Binding-site contacts:
Ligand atom C18 contacts residue LEU149 of chain 1.A at 3.3 Å (hydrophobic).
Ligand atom C18 contacts residue GLY144 of chain 1.A at 4.1 Å.
Ligand atom C12 contacts residue SER142 of chain 1.A at 4.2 Å.
Ligand atom C12 contacts residue GLY186 of chain 1.A at 4.1 Å.
Ligand atom C7 contacts residue TYR218 of chain 1.A at 4.1 Å (hydrophobic).
Ligand atom C6 contacts residue TYR218 of chain 1.A at 3.7 Å (hydrophobic).
Ligand atom C10 contacts residue VAL225 of chain 1.A at 4.2 Å (hydrophobic).
Ligand atom C17 contacts residue NAP1 of chain 1.D at 3.6 Å.
Ligand atom C11 contacts residue LEU149 of chain 1.A at 4.0 Å (hydrophobic).
Ligand atom C12 contacts residue VAL143 of chain 1.A at 3.7 Å (hydrophobic).
Ligand atom C7 contacts residue PHE226 of chain 1.A at 3.8 Å (hydrophobic).
Ligand atom C2 contacts residue PHE259 of chain 1.A at 3.8 Å (hydrophobic).
Ligand atom C18 contacts residue TYR155 of chain 1.A at 3.8 Å (hydrophobic).
Ligand atom C1 contacts residue PHE259 of chain 1.A at 3.6 Å (hydrophobic).
Ligand atom C16 contacts residue PHE226 of chain 1.A at 3.9 Å (hydrophobic).
Ligand atom O17 contacts residue SER142 of chain 1.A at 3.1 Å (h-bond).
Ligand atom C8 contacts residue LEU149 of chain 1.A at 4.0 Å (hydrophobic).
Ligand atom C4 contacts residue HIS221 of chain 1.A at 3.5 Å.
Ligand atom O3 contacts residue HIS221 of chain 1.A at 3.0 Å (h-bond).
Ligand atom C17 contacts residue GLY186 of chain 1.A at 4.3 Å.
Ligand atom C18 contacts residue SER142 of chain 1.A at 3.7 Å.
Ligand atom C15 contacts residue GLU194 of chain 1.A at 3.9 Å.
Ligand atom C1 contacts residue LEU149 of chain 1.A at 4.3 Å (hydrophobic).
Ligand atom O17 contacts residue TYR155 of chain 1.A at 3.2 Å (h-bond).
Ligand atom C17 contacts residue SER142 of chain 1.A at 4.2 Å.
Ligand atom C14 contacts residue PHE226 of chain 1.A at 4.0 Å (hydrophobic).
Ligand atom C15 contacts residue PHE226 of chain 1.A at 3.5 Å (hydrophobic).
Ligand atom O3 contacts residue GLU282 of chain 1.A at 3.5 Å.
Ligand atom O3 contacts residue MET279 of chain 1.A at 3.3 Å.
Ligand atom C3 contacts residue HIS221 of chain 1.A at 3.7 Å.
Ligand atom C12 contacts residue PRO187 of chain 1.A at 4.1 Å (hydrophobic).
Ligand atom C3 contacts residue MET279 of chain 1.A at 3.7 Å (hydrophobic).
Ligand atom C11 contacts residue VAL143 of chain 1.A at 3.7 Å (hydrophobic).
Ligand atom C16 contacts residue NAP1 of chain 1.D at 4.0 Å.
Ligand atom C13 contacts residue SER142 of chain 1.A at 4.2 Å.
Ligand atom C5 contacts residue VAL225 of chain 1.A at 4.1 Å (hydrophobic).
Ligand atom C4 contacts residue MET279 of chain 1.A at 4.2 Å (hydrophobic).
Ligand atom C4 contacts residue VAL225 of chain 1.A at 4.1 Å (hydrophobic).
Ligand atom C6 contacts residue SER222 of chain 1.A at 3.8 Å.
Ligand atom O17 contacts residue NAP1 of chain 1.D at 3.1 Å.

This small molecule binds to this protein.
Small molecule (SMILES): C[C@]12CC[C@@H]3c4ccc(O)cc4CC[C@H]3[C@@H]1CC[C@@H]2O

Sequence of chain 1.A:
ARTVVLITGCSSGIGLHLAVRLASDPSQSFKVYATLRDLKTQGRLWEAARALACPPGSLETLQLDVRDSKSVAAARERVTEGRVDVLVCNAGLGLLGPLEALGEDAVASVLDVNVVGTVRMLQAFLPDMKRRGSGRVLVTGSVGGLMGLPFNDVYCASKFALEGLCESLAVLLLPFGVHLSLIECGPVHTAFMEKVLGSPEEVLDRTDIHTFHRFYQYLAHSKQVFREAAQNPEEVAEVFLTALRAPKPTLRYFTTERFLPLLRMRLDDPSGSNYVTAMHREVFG